Sequence of chain 1.C:
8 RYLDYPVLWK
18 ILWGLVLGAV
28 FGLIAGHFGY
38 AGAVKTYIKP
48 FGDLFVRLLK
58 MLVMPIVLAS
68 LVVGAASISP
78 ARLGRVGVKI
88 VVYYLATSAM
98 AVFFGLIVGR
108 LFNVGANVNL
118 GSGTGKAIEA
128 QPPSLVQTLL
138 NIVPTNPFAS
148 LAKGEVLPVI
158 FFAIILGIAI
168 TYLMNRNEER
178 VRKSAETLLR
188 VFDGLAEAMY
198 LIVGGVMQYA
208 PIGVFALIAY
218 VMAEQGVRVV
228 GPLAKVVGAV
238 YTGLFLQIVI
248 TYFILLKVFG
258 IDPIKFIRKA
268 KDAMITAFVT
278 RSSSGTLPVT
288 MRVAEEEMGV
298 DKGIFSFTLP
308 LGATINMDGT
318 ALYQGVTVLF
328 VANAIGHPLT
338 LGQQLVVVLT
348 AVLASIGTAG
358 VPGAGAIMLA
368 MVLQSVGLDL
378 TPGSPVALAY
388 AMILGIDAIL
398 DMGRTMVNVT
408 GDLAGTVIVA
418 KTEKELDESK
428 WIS

Binding-site contacts:
Ligand atom N2 contacts residue GLY360 of chain 1.C at 3.1 Å (h-bond).
Ligand atom O5 contacts residue MET314 of chain 1.C at 3.8 Å.
Ligand atom O2 contacts residue ARG401 of chain 1.C at 2.7 Å (salt-bridge).
Ligand atom O5 contacts residue THR402 of chain 1.C at 3.8 Å.
Ligand atom C3 contacts residue GLY360 of chain 1.C at 3.9 Å.
Ligand atom C7 contacts residue MET314 of chain 1.C at 3.4 Å (hydrophobic).
Ligand atom C5 contacts residue MET314 of chain 1.C at 4.0 Å (hydrophobic).
Ligand atom C9 contacts residue ASP398 of chain 1.C at 3.5 Å.
Ligand atom O3 contacts residue THR317 of chain 1.C at 2.4 Å (h-bond).
Ligand atom O2 contacts residue ASP398 of chain 1.C at 3.1 Å (salt-bridge).
Ligand atom N1 contacts residue ARG278 of chain 1.C at 3.1 Å (salt-bridge).
Ligand atom O4 contacts residue NA1 of chain 1.IA at 3.2 Å (h-bond).
Ligand atom C8 contacts residue THR317 of chain 1.C at 3.5 Å.
Ligand atom C10 contacts residue ASP398 of chain 1.C at 3.5 Å.
Ligand atom C11 contacts residue ARG278 of chain 1.C at 3.8 Å.
Ligand atom C11 contacts residue ASN405 of chain 1.C at 3.9 Å.
Ligand atom C9 contacts residue THR317 of chain 1.C at 3.3 Å.
Ligand atom O4 contacts residue SER279 of chain 1.C at 3.7 Å.
Ligand atom C4 contacts residue ALA361 of chain 1.C at 4.0 Å (hydrophobic).
Ligand atom O3 contacts residue ARG401 of chain 1.C at 2.6 Å (salt-bridge).
Ligand atom C6 contacts residue MET314 of chain 1.C at 4.1 Å (hydrophobic).
Ligand atom N1 contacts residue ASP398 of chain 1.C at 3.3 Å (salt-bridge).
Ligand atom O4 contacts residue ARG278 of chain 1.C at 3.5 Å (salt-bridge).
Ligand atom O4 contacts residue THR402 of chain 1.C at 4.0 Å.
Ligand atom O3 contacts residue ASP398 of chain 1.C at 3.9 Å.
Ligand atom C11 contacts residue SER280 of chain 1.C at 3.8 Å.
Ligand atom O4 contacts residue SER280 of chain 1.C at 3.0 Å (h-bond).
Ligand atom O5 contacts residue ASN405 of chain 1.C at 2.9 Å (h-bond).
Ligand atom C11 contacts residue THR402 of chain 1.C at 3.5 Å.
Ligand atom O5 contacts residue SER280 of chain 1.C at 3.6 Å.
Ligand atom C8 contacts residue ASN405 of chain 1.C at 3.9 Å.
Ligand atom N3 contacts residue GLY360 of chain 1.C at 3.6 Å.
Ligand atom C10 contacts residue ASN405 of chain 1.C at 4.1 Å.
Ligand atom C8 contacts residue ASP398 of chain 1.C at 4.1 Å.
Ligand atom O3 contacts residue ASN405 of chain 1.C at 3.9 Å.
Ligand atom N1 contacts residue THR402 of chain 1.C at 3.8 Å.
Ligand atom C17 contacts residue GLY360 of chain 1.C at 4.0 Å.
Ligand atom C10 contacts residue ARG278 of chain 1.C at 3.7 Å.
Ligand atom C9 contacts residue ARG401 of chain 1.C at 3.2 Å.
Ligand atom C10 contacts residue THR402 of chain 1.C at 3.2 Å.

This protein binds this small molecule.
Small molecule (SMILES): COc1ccc(NNc2ccc(CO[C@H](C(=O)O)[C@H](N)C(=O)O)cc2)cc1